Binding-site contacts:
Ligand atom O7 contacts residue PRO21 of chain 1.D at 4.0 Å.
Ligand atom C7 contacts residue SER18 of chain 1.D at 2.7 Å.
Ligand atom O7 contacts residue ASN79 of chain 1.C at 4.4 Å.
Ligand atom C4 contacts residue ASN79 of chain 1.C at 4.3 Å.
Ligand atom N2 contacts residue SER18 of chain 1.D at 2.2 Å (h-bond).
Ligand atom O5 contacts residue ASN79 of chain 1.C at 2.4 Å (h-bond).
Ligand atom C1 contacts residue SER18 of chain 1.D at 3.7 Å.
Ligand atom C1 contacts residue ASN79 of chain 1.C at 1.5 Å.
Ligand atom O7 contacts residue SER18 of chain 1.D at 3.6 Å.
Ligand atom C7 contacts residue ASN79 of chain 1.C at 4.3 Å.
Ligand atom C8 contacts residue SER18 of chain 1.D at 3.0 Å.
Ligand atom N2 contacts residue ASN79 of chain 1.C at 3.0 Å (h-bond).
Ligand atom C2 contacts residue ASN79 of chain 1.C at 2.5 Å.
Ligand atom C3 contacts residue ASN79 of chain 1.C at 3.9 Å.
Ligand atom C5 contacts residue ASN79 of chain 1.C at 3.7 Å.
Ligand atom C2 contacts residue SER18 of chain 1.D at 3.4 Å.

Sequence of chain 1.D:
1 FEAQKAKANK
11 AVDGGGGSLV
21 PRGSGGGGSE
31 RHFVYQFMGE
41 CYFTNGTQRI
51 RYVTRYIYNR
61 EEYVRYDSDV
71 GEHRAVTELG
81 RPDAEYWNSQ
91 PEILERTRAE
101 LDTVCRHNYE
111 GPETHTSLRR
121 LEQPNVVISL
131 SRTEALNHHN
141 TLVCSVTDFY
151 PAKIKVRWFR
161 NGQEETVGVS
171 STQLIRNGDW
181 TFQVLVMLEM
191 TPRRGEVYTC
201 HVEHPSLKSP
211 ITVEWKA

The protein below binds the small molecule below.
Small molecule (SMILES): CC(=O)N[C@@H]1[C@@H](O)[C@H](O)[C@@H](CO)O[C@H]1O

Sequence of chain 1.C:
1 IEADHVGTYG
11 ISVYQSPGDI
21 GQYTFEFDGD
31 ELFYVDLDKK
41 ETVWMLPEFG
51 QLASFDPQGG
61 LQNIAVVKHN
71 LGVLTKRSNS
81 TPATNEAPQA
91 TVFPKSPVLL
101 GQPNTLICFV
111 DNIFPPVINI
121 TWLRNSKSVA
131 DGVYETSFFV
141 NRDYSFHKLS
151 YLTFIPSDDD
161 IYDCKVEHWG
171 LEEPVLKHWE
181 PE